Sequence of chain 1.B:
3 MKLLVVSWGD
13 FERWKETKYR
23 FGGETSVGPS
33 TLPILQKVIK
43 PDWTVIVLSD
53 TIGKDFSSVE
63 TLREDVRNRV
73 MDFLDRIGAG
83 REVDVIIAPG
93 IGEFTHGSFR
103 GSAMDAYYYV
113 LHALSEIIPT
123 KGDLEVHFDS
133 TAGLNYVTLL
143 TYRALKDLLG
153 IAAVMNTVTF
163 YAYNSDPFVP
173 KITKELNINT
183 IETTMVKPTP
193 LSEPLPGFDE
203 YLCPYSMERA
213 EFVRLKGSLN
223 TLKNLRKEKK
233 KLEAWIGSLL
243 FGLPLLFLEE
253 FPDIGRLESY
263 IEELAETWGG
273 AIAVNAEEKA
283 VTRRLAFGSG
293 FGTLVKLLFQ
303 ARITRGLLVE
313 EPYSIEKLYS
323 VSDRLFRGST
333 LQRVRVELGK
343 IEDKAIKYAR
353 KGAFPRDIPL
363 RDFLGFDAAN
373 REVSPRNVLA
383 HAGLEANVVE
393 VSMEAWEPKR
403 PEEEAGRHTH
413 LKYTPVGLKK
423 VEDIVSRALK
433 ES

Binding-site contacts:
Ligand atom N3 contacts residue PHE368 of chain 1.B at 3.9 Å.
Ligand atom C5' contacts residue ILE343 of chain 1.B at 4.0 Å (hydrophobic).
Ligand atom C5' contacts residue GLU339 of chain 1.B at 3.5 Å.
Ligand atom N7 contacts residue ALA388 of chain 1.B at 3.1 Å (h-bond).
Ligand atom C5 contacts residue PHE368 of chain 1.B at 3.8 Å (hydrophobic).
Ligand atom N1 contacts residue PHE368 of chain 1.B at 3.9 Å.
Ligand atom O4' contacts residue HIS383 of chain 1.B at 3.1 Å (h-bond).
Ligand atom N6 contacts residue ASN379 of chain 1.B at 3.2 Å (h-bond).
Ligand atom N9 contacts residue HIS383 of chain 1.B at 3.5 Å.
Ligand atom N7 contacts residue HIS383 of chain 1.B at 4.0 Å.
Ligand atom O1P contacts residue LEU366 of chain 1.B at 4.0 Å.
Ligand atom N3 contacts residue HIS383 of chain 1.B at 3.4 Å (h-bond).
Ligand atom C6 contacts residue ASN379 of chain 1.B at 3.8 Å.
Ligand atom C2' contacts residue LEU366 of chain 1.B at 3.6 Å (hydrophobic).
Ligand atom O2' contacts residue PHE368 of chain 1.B at 3.5 Å.
Ligand atom C8 contacts residue GLU387 of chain 1.B at 3.9 Å.
Ligand atom C4' contacts residue GLU339 of chain 1.B at 2.9 Å.
Ligand atom C3' contacts residue LEU366 of chain 1.B at 3.8 Å (hydrophobic).
Ligand atom C6 contacts residue PHE368 of chain 1.B at 3.8 Å (hydrophobic).
Ligand atom C8 contacts residue HIS383 of chain 1.B at 3.9 Å.
Ligand atom C5' contacts residue LEU386 of chain 1.B at 3.6 Å (hydrophobic).
Ligand atom N1 contacts residue ASN379 of chain 1.B at 4.0 Å.
Ligand atom C2' contacts residue PHE368 of chain 1.B at 4.0 Å (hydrophobic).
Ligand atom O3P contacts residue LYS342 of chain 1.B at 3.8 Å.
Ligand atom N6 contacts residue GLU387 of chain 1.B at 3.1 Å (salt-bridge).
Ligand atom C1' contacts residue HIS383 of chain 1.B at 3.5 Å.
Ligand atom N7 contacts residue GLU387 of chain 1.B at 3.6 Å.
Ligand atom O2' contacts residue LEU366 of chain 1.B at 3.8 Å.
Ligand atom O5' contacts residue ILE343 of chain 1.B at 3.7 Å.
Ligand atom C4 contacts residue HIS383 of chain 1.B at 3.4 Å.
Ligand atom C8 contacts residue LEU386 of chain 1.B at 3.5 Å (hydrophobic).
Ligand atom O5' contacts residue LEU362 of chain 1.B at 3.5 Å.
Ligand atom C4 contacts residue PHE368 of chain 1.B at 3.7 Å (hydrophobic).
Ligand atom C8 contacts residue ALA388 of chain 1.B at 3.6 Å (hydrophobic).
Ligand atom C2 contacts residue HIS383 of chain 1.B at 3.9 Å.
Ligand atom O4' contacts residue GLU339 of chain 1.B at 2.9 Å (salt-bridge).
Ligand atom O3' contacts residue LYS342 of chain 1.B at 3.3 Å.
Ligand atom C1' contacts residue GLU339 of chain 1.B at 3.9 Å.
Ligand atom O5' contacts residue LEU386 of chain 1.B at 2.7 Å (h-bond).
Ligand atom C5 contacts residue HIS383 of chain 1.B at 3.8 Å.

A small-molecule ligand and the protein it binds are described below.
Small molecule (SMILES): Nc1ncnc2c1ncn2[C@@H]1O[C@H](CO)[C@H]2OP(=O)(O)O[C@H]21